Sequence of chain 1.B:
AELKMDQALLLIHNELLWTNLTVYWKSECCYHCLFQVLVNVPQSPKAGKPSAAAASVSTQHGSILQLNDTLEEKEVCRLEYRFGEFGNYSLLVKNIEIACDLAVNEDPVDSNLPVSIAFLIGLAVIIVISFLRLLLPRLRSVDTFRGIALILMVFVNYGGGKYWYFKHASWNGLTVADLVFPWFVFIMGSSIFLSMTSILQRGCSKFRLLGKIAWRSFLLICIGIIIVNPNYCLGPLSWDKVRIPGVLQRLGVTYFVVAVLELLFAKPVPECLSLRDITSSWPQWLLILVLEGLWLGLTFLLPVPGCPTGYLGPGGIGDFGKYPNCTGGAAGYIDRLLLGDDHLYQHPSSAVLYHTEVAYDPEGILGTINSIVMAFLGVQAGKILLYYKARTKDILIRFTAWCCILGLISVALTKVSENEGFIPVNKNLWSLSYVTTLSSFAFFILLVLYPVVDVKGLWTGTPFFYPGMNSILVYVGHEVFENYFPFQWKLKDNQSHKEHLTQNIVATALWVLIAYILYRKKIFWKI

Binding-site contacts:
Ligand atom C24 contacts residue LEU430 of chain 1.B at 4.3 Å (hydrophobic).
Ligand atom C4 contacts residue PRO439 of chain 1.B at 3.8 Å (hydrophobic).
Ligand atom C19 contacts residue LEU437 of chain 1.B at 3.6 Å (hydrophobic).
Ligand atom C6 contacts residue LEU438 of chain 1.B at 4.3 Å (hydrophobic).
Ligand atom C5 contacts residue LEU437 of chain 1.B at 3.9 Å (hydrophobic).
Ligand atom C23 contacts residue GLY429 of chain 1.B at 4.2 Å.
Ligand atom C16 contacts residue GLY433 of chain 1.B at 4.5 Å.
Ligand atom C15 contacts residue LEU434 of chain 1.B at 3.8 Å (hydrophobic).
Ligand atom C4 contacts residue LEU437 of chain 1.B at 3.8 Å (hydrophobic).
Ligand atom C16 contacts residue LEU430 of chain 1.B at 3.9 Å (hydrophobic).
Ligand atom C11 contacts residue LEU437 of chain 1.B at 4.4 Å (hydrophobic).
Ligand atom C23 contacts residue LEU430 of chain 1.B at 4.2 Å (hydrophobic).
Ligand atom C27 contacts residue GLY429 of chain 1.B at 4.2 Å.
Ligand atom C15 contacts residue GLY433 of chain 1.B at 4.1 Å.
Ligand atom C6 contacts residue LEU437 of chain 1.B at 4.1 Å (hydrophobic).
Ligand atom C8 contacts residue LEU437 of chain 1.B at 4.4 Å (hydrophobic).
Ligand atom C18 contacts residue GLY433 of chain 1.B at 3.6 Å.
Ligand atom C22 contacts residue GLY429 of chain 1.B at 4.1 Å.
Ligand atom C18 contacts residue LEU437 of chain 1.B at 3.6 Å (hydrophobic).
Ligand atom C24 contacts residue GLY429 of chain 1.B at 3.9 Å.
Ligand atom C22 contacts residue LEU430 of chain 1.B at 4.0 Å (hydrophobic).
Ligand atom C7 contacts residue LEU438 of chain 1.B at 4.4 Å (hydrophobic).
Ligand atom C5 contacts residue PRO439 of chain 1.B at 4.4 Å (hydrophobic).
Ligand atom C25 contacts residue GLY429 of chain 1.B at 4.4 Å.
Ligand atom C6 contacts residue PRO439 of chain 1.B at 4.2 Å (hydrophobic).

A small-molecule ligand and the protein it binds are described below.
Small molecule (SMILES): CC(C)CCC[C@@H](C)[C@H]1CC[C@H]2[C@@H]3CC=C4C[C@@H](O)CC[C@]4(C)[C@H]3CC[C@]12C